The protein below binds the small molecule below.
Small molecule (SMILES): CCO[C@@H]1C[C@@H]2CN(C(=O)[C@@H](NC(=O)[C@H](C)NC)C3CCC(F)(F)CC3)[C@H](C(=O)N[C@@H]3CCOc4ccccc43)CN2C1

Sequence of chain 1.E:
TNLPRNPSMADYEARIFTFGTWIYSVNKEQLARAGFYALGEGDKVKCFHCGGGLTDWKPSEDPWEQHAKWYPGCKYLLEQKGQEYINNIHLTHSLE

Binding-site contacts:
Ligand atom C27 contacts residue GLY74 of chain 1.D at 3.6 Å.
Ligand atom C27 contacts residue LEU75 of chain 1.D at 3.5 Å (hydrophobic).
Ligand atom N34 contacts residue THR76 of chain 1.D at 2.8 Å (h-bond).
Ligand atom N18 contacts residue TYR92 of chain 1.D at 4.0 Å.
Ligand atom O36 contacts residue TRP91 of chain 1.D at 3.3 Å (h-bond).
Ligand atom C27 contacts residue LYS65 of chain 1.D at 3.8 Å.
Ligand atom C27 contacts residue VAL66 of chain 1.D at 3.7 Å (hydrophobic).
Ligand atom C28 contacts residue LEU75 of chain 1.D at 3.5 Å (hydrophobic).
Ligand atom C37 contacts residue GLU82 of chain 1.D at 3.5 Å.
Ligand atom C45 contacts residue ASP77 of chain 1.D at 3.9 Å.
Ligand atom C39 contacts residue TRP78 of chain 1.D at 3.9 Å (hydrophobic).
Ligand atom C26 contacts residue LEU60 of chain 1.D at 3.9 Å (hydrophobic).
Ligand atom C48 contacts residue ASP77 of chain 1.D at 3.8 Å.
Ligand atom C29 contacts residue GLY74 of chain 1.D at 3.8 Å.
Ligand atom C25 contacts residue GLY74 of chain 1.D at 3.9 Å.
Ligand atom C41 contacts residue GLU82 of chain 1.D at 3.4 Å.
Ligand atom C13 contacts residue GLY74 of chain 1.D at 3.8 Å.
Ligand atom C13 contacts residue TYR92 of chain 1.D at 3.2 Å (hydrophobic).
Ligand atom C16 contacts residue GLY74 of chain 1.D at 3.7 Å.
Ligand atom F46 contacts residue ASP77 of chain 1.D at 2.7 Å.
Ligand atom N18 contacts residue GLY74 of chain 1.D at 3.0 Å (h-bond).
Ligand atom C11 contacts residue TYR92 of chain 1.D at 3.9 Å (hydrophobic).
Ligand atom C15 contacts residue LEU112 of chain 1.E at 3.9 Å (hydrophobic).
Ligand atom C41 contacts residue ASP77 of chain 1.D at 3.6 Å.
Ligand atom C28 contacts residue GLY74 of chain 1.D at 3.5 Å.
Ligand atom N40 contacts residue ASP77 of chain 1.D at 3.7 Å.
Ligand atom C37 contacts residue THR76 of chain 1.D at 3.4 Å.
Ligand atom C37 contacts residue ASP77 of chain 1.D at 3.3 Å.
Ligand atom C39 contacts residue THR76 of chain 1.D at 3.8 Å.
Ligand atom C26 contacts residue GLY74 of chain 1.D at 3.6 Å.
Ligand atom C6 contacts residue TRP91 of chain 1.D at 3.4 Å (hydrophobic).
Ligand atom N40 contacts residue GLU82 of chain 1.D at 2.8 Å (salt-bridge).
Ligand atom C11 contacts residue GLY74 of chain 1.D at 3.4 Å.
Ligand atom C42 contacts residue THR76 of chain 1.D at 3.6 Å.
Ligand atom C32 contacts residue THR76 of chain 1.D at 3.7 Å.
Ligand atom O31 contacts residue THR76 of chain 1.D at 3.0 Å (h-bond).
Ligand atom C35 contacts residue THR76 of chain 1.D at 3.6 Å.
Ligand atom C7 contacts residue TRP91 of chain 1.D at 3.6 Å (hydrophobic).
Ligand atom O31 contacts residue LEU75 of chain 1.D at 3.4 Å.
Ligand atom C39 contacts residue GLU82 of chain 1.D at 3.5 Å.

Sequence of chain 1.D:
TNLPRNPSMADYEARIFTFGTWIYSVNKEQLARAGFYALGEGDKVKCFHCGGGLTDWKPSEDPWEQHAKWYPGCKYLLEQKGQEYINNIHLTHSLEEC